Sequence of chain 3.A:
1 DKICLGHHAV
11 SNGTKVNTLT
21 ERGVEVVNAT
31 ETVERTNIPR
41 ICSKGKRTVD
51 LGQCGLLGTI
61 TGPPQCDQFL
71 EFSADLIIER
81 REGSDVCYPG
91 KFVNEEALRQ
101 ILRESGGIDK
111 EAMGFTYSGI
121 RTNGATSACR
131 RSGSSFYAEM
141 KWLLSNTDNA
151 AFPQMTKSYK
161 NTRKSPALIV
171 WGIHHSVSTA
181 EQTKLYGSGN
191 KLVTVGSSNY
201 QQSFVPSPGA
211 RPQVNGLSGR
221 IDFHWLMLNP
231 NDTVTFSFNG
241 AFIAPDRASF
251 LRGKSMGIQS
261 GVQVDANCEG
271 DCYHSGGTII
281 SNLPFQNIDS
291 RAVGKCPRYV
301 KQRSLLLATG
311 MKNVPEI

Binding-site contacts:
Ligand atom O7 contacts residue GLU72 of chain 3.B at 3.9 Å.
Ligand atom O6 contacts residue ARG291 of chain 3.A at 4.3 Å.
Ligand atom C8 contacts residue ASN79 of chain 3.B at 3.3 Å.
Ligand atom O7 contacts residue GLU69 of chain 3.B at 4.2 Å.
Ligand atom O7 contacts residue LYS75 of chain 3.B at 3.4 Å (salt-bridge).
Ligand atom O5 contacts residue ASN82 of chain 3.B at 2.3 Å (h-bond).
Ligand atom C7 contacts residue LYS75 of chain 3.B at 3.8 Å.
Ligand atom N2 contacts residue ASN82 of chain 3.B at 3.0 Å (h-bond).
Ligand atom N2 contacts residue ASN79 of chain 3.B at 4.4 Å.
Ligand atom C7 contacts residue ASN82 of chain 3.B at 4.0 Å.
Ligand atom C8 contacts residue LYS75 of chain 3.B at 3.4 Å.
Ligand atom C2 contacts residue ASN82 of chain 3.B at 2.6 Å.
Ligand atom N2 contacts residue GLU72 of chain 3.B at 3.7 Å.
Ligand atom C7 contacts residue GLU72 of chain 3.B at 3.4 Å.
Ligand atom C7 contacts residue ASN79 of chain 3.B at 3.6 Å.
Ligand atom C8 contacts residue ARG291 of chain 3.A at 4.0 Å.
Ligand atom O3 contacts residue GLU72 of chain 3.B at 3.7 Å.
Ligand atom C8 contacts residue GLY78 of chain 3.B at 4.0 Å.
Ligand atom C8 contacts residue GLU72 of chain 3.B at 3.3 Å.
Ligand atom C8 contacts residue GLU69 of chain 3.B at 4.0 Å.
Ligand atom O3 contacts residue LYS75 of chain 3.B at 4.5 Å.
Ligand atom C5 contacts residue ASN82 of chain 3.B at 3.6 Å.
Ligand atom C3 contacts residue ASN82 of chain 3.B at 3.9 Å.
Ligand atom C1 contacts residue ASN82 of chain 3.B at 1.4 Å.
Ligand atom C7 contacts residue GLU69 of chain 3.B at 4.4 Å.
Ligand atom O7 contacts residue ASN79 of chain 3.B at 3.7 Å.
Ligand atom C4 contacts residue ASN82 of chain 3.B at 4.3 Å.
Ligand atom C3 contacts residue GLU72 of chain 3.B at 4.2 Å.
Ligand atom O7 contacts residue ASN82 of chain 3.B at 4.5 Å.

The protein below binds the small molecule below.
Small molecule (SMILES): CC(=O)N[C@H]1[C@H](O[C@H]2[C@H](O)[C@@H](NC(C)=O)CO[C@@H]2CO)O[C@H](CO)[C@@H](O)[C@@H]1O

Sequence of chain 3.B:
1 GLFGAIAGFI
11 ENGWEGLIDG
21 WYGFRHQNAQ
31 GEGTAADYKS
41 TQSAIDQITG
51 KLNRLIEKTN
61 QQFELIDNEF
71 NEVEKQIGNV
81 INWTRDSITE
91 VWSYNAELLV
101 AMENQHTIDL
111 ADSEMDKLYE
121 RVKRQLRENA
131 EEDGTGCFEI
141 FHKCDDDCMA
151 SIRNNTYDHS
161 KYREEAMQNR